Binding-site contacts:
Ligand atom OG1 contacts residue ASN186 of chain 1.A at 3.8 Å.
Ligand atom OG1 contacts residue LYS133 of chain 1.A at 3.6 Å.
Ligand atom NH1 contacts residue GLU193 of chain 1.A at 2.4 Å (salt-bridge).
Ligand atom P contacts residue ARG140 of chain 1.A at 3.4 Å.
Ligand atom CA contacts residue ASN186 of chain 1.A at 3.5 Å.
Ligand atom CD contacts residue GLU193 of chain 1.A at 2.3 Å.
Ligand atom O contacts residue ASN237 of chain 1.A at 3.4 Å (h-bond).
Ligand atom P contacts residue TYR141 of chain 1.A at 3.9 Å.
Ligand atom O2P contacts residue TYR141 of chain 1.A at 2.5 Å (h-bond).
Ligand atom CG contacts residue GLU193 of chain 1.A at 3.5 Å.
Ligand atom CZ contacts residue GLU193 of chain 1.A at 3.1 Å.
Ligand atom CB contacts residue ASN186 of chain 1.A at 3.4 Å.
Ligand atom N contacts residue LEU185 of chain 1.A at 3.7 Å.
Ligand atom O3P contacts residue ARG69 of chain 1.A at 2.8 Å (salt-bridge).
Ligand atom CA contacts residue TYR141 of chain 1.A at 4.0 Å (hydrophobic).
Ligand atom CA contacts residue ASN237 of chain 1.A at 3.7 Å.
Ligand atom CA contacts residue ASN186 of chain 1.A at 4.0 Å.
Ligand atom C contacts residue LYS62 of chain 1.A at 3.6 Å.
Ligand atom C contacts residue ASN186 of chain 1.A at 3.8 Å.
Ligand atom O contacts residue LYS62 of chain 1.A at 3.4 Å.
Ligand atom O2P contacts residue ARG140 of chain 1.A at 3.0 Å (salt-bridge).
Ligand atom N contacts residue ASN237 of chain 1.A at 3.2 Å (h-bond).
Ligand atom P contacts residue ARG69 of chain 1.A at 3.7 Å.
Ligand atom CE contacts residue ASP236 of chain 1.A at 3.5 Å.
Ligand atom NE contacts residue GLU193 of chain 1.A at 3.0 Å (salt-bridge).
Ligand atom N contacts residue ASN186 of chain 1.A at 3.1 Å (h-bond).
Ligand atom N contacts residue LEU240 of chain 1.A at 3.9 Å.
Ligand atom O1P contacts residue ARG69 of chain 1.A at 3.1 Å (salt-bridge).
Ligand atom CA contacts residue LEU185 of chain 1.A at 3.8 Å (hydrophobic).
Ligand atom OH contacts residue ASN237 of chain 1.A at 3.9 Å.
Ligand atom O1P contacts residue ARG140 of chain 1.A at 2.6 Å (salt-bridge).
Ligand atom CB contacts residue ASN186 of chain 1.A at 3.3 Å.
Ligand atom CA contacts residue LYS62 of chain 1.A at 3.7 Å.
Ligand atom OH contacts residue ASP236 of chain 1.A at 3.4 Å.
Ligand atom NH1 contacts residue VAL189 of chain 1.A at 3.5 Å.
Ligand atom CG2 contacts residue ASN186 of chain 1.A at 3.9 Å.
Ligand atom C contacts residue LEU185 of chain 1.A at 3.9 Å (hydrophobic).
Ligand atom CG2 contacts residue LYS133 of chain 1.A at 3.5 Å.
Ligand atom O contacts residue LYS62 of chain 1.A at 3.3 Å (salt-bridge).
Ligand atom O contacts residue VAL189 of chain 1.A at 3.5 Å.

Sequence of chain 1.A:
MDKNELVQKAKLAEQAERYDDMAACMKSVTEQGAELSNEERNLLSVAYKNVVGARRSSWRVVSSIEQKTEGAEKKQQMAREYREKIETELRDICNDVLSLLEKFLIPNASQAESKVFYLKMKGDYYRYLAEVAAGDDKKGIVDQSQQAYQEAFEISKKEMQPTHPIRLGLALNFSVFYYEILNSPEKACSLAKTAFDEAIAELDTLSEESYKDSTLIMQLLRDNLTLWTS

This small molecule binds to this protein.
Small molecule (SMILES): CC(=O)NCCCC[C@H](N[C@@H](O)[C@H](CCCN=C(N)N)NC(=O)[C@H](C)N)C(=O)N[C@@H](COP(=O)(O)O)C(=O)N[C@H](C(=O)NCC(=O)NCC(=O)N[C@H](C=O)CCCCN)[C@@H](C)O